The small molecule below binds the protein below.
Small molecule (SMILES): CCSc1nc(-c2ccc(OC)c(OC)c2)cc2nccn12

Binding-site contacts:
Ligand atom C3 contacts residue ALA47 of chain 1.A at 3.6 Å (hydrophobic).
Ligand atom C1 contacts residue TYR94 of chain 1.A at 4.0 Å (hydrophobic).
Ligand atom N5 contacts residue TYR94 of chain 1.A at 3.5 Å.
Ligand atom C23 contacts residue GLU96 of chain 1.A at 3.5 Å.
Ligand atom C7 contacts residue GLY98 of chain 1.A at 3.9 Å.
Ligand atom N2 contacts residue LEU147 of chain 1.A at 3.7 Å.
Ligand atom C26 contacts residue GLY98 of chain 1.A at 4.0 Å.
Ligand atom C26 contacts residue LEU27 of chain 1.A at 3.9 Å (hydrophobic).
Ligand atom N8 contacts residue LEU27 of chain 1.A at 3.7 Å.
Ligand atom C6 contacts residue LEU27 of chain 1.A at 3.9 Å (hydrophobic).
Ligand atom C6 contacts residue TYR94 of chain 1.A at 3.6 Å (hydrophobic).
Ligand atom C4 contacts residue GLU93 of chain 1.A at 3.2 Å.
Ligand atom C4 contacts residue TYR94 of chain 1.A at 4.0 Å (hydrophobic).
Ligand atom C7 contacts residue LEU27 of chain 1.A at 3.5 Å (hydrophobic).
Ligand atom C4 contacts residue ALA47 of chain 1.A at 3.2 Å (hydrophobic).
Ligand atom C21 contacts residue MET95 of chain 1.A at 4.0 Å (hydrophobic).
Ligand atom C36 contacts residue LEU27 of chain 1.A at 3.5 Å (hydrophobic).
Ligand atom C23 contacts residue GLY98 of chain 1.A at 3.9 Å.
Ligand atom C22 contacts residue GLU96 of chain 1.A at 3.8 Å.
Ligand atom C7 contacts residue MET95 of chain 1.A at 3.8 Å (hydrophobic).
Ligand atom N5 contacts residue ALA47 of chain 1.A at 3.7 Å.
Ligand atom C21 contacts residue GLY98 of chain 1.A at 3.5 Å.
Ligand atom C14 contacts residue VAL35 of chain 1.A at 4.2 Å (hydrophobic).
Ligand atom C4 contacts residue MET95 of chain 1.A at 3.8 Å (hydrophobic).
Ligand atom C1 contacts residue MET95 of chain 1.A at 3.6 Å (hydrophobic).
Ligand atom N5 contacts residue LEU147 of chain 1.A at 4.0 Å.
Ligand atom C22 contacts residue TYR94 of chain 1.A at 3.7 Å (hydrophobic).
Ligand atom C22 contacts residue GLY98 of chain 1.A at 3.5 Å.
Ligand atom N5 contacts residue GLU93 of chain 1.A at 3.7 Å.
Ligand atom C4 contacts residue THR92 of chain 1.A at 4.1 Å.
Ligand atom N5 contacts residue MET95 of chain 1.A at 2.8 Å (h-bond).
Ligand atom C21 contacts residue LEU27 of chain 1.A at 3.6 Å (hydrophobic).
Ligand atom C14 contacts residue LEU27 of chain 1.A at 3.8 Å (hydrophobic).
Ligand atom S12 contacts residue VAL35 of chain 1.A at 3.9 Å.
Ligand atom C4 contacts residue LEU147 of chain 1.A at 3.6 Å (hydrophobic).
Ligand atom C22 contacts residue MET95 of chain 1.A at 3.5 Å (hydrophobic).
Ligand atom C3 contacts residue LEU147 of chain 1.A at 3.5 Å (hydrophobic).
Ligand atom C1 contacts residue LEU147 of chain 1.A at 4.1 Å (hydrophobic).
Ligand atom C6 contacts residue MET95 of chain 1.A at 2.9 Å (hydrophobic).
Ligand atom C23 contacts residue TYR94 of chain 1.A at 4.1 Å (hydrophobic).

Sequence of chain 1.A:
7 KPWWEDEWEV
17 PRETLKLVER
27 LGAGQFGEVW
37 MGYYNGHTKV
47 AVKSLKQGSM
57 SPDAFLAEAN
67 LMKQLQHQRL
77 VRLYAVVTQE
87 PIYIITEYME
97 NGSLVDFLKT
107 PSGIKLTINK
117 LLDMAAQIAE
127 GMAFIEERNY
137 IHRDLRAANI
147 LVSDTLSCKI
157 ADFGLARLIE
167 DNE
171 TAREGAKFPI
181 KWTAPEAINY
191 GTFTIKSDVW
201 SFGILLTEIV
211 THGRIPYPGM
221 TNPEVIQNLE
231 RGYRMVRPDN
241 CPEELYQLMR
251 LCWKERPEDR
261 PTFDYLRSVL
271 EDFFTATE